Binding-site contacts:
Ligand atom C5 contacts residue TRP38 of chain 60.B at 3.9 Å (hydrophobic).
Ligand atom N3 contacts residue TRP38 of chain 60.B at 4.3 Å.
Ligand atom N9 contacts residue TRP38 of chain 60.B at 4.4 Å.
Ligand atom C8 contacts residue TRP38 of chain 60.B at 4.1 Å (hydrophobic).
Ligand atom C2 contacts residue TRP38 of chain 60.B at 4.2 Å (hydrophobic).
Ligand atom O6 contacts residue LYS58 of chain 60.D at 4.2 Å.
Ligand atom N1 contacts residue TRP38 of chain 60.B at 4.1 Å.
Ligand atom N1 contacts residue LYS58 of chain 60.D at 4.0 Å.
Ligand atom C6 contacts residue TRP38 of chain 60.B at 3.9 Å (hydrophobic).
Ligand atom C4 contacts residue TRP38 of chain 60.B at 4.1 Å (hydrophobic).
Ligand atom N7 contacts residue TRP38 of chain 60.B at 3.7 Å.
Ligand atom O6 contacts residue TRP38 of chain 60.B at 3.7 Å.

Sequence of chain 60.B:
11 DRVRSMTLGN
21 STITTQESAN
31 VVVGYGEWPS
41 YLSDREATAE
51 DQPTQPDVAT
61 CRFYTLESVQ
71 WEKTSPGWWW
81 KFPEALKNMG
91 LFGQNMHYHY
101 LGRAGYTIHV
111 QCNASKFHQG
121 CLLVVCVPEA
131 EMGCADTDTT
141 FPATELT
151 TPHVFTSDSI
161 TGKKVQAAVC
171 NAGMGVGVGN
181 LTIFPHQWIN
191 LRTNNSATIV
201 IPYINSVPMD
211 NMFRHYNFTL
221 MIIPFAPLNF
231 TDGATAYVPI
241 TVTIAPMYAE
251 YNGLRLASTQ

A small-molecule ligand and the protein it binds are described below.
Small molecule (SMILES): Nc1nc2[nH]cnc2c(=O)[nH]1

Sequence of chain 60.D:
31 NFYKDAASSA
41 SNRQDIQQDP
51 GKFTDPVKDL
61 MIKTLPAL